Binding-site contacts:
Ligand atom C17 contacts residue THR156 of chain 1.A at 3.8 Å.
Ligand atom O3 contacts residue LEU150 of chain 1.A at 3.8 Å.
Ligand atom C7 contacts residue LEU143 of chain 1.A at 3.7 Å (hydrophobic).
Ligand atom O contacts residue TYR73 of chain 1.A at 3.2 Å.
Ligand atom C30 contacts residue THR156 of chain 1.A at 3.7 Å.
Ligand atom C8 contacts residue ILE98 of chain 1.A at 3.8 Å (hydrophobic).
Ligand atom O4 contacts residue ASP153 of chain 1.A at 2.6 Å (salt-bridge).
Ligand atom O2 contacts residue SER76 of chain 1.A at 3.6 Å.
Ligand atom O5 contacts residue ASP153 of chain 1.A at 3.7 Å.
Ligand atom C24 contacts residue SER76 of chain 1.A at 3.8 Å.
Ligand atom C21 contacts residue SER76 of chain 1.A at 3.7 Å.
Ligand atom O6 contacts residue ASP153 of chain 1.A at 2.8 Å (salt-bridge).
Ligand atom O contacts residue TRP133 of chain 1.A at 3.7 Å.
Ligand atom N2 contacts residue LEU150 of chain 1.A at 3.8 Å.
Ligand atom C20 contacts residue ASP80 of chain 1.A at 3.4 Å.
Ligand atom C2 contacts residue LEU150 of chain 1.A at 3.8 Å (hydrophobic).
Ligand atom O5 contacts residue THR156 of chain 1.A at 3.9 Å.
Ligand atom C6 contacts residue VAL118 of chain 1.A at 3.8 Å (hydrophobic).
Ligand atom C21 contacts residue ASP80 of chain 1.A at 3.3 Å.
Ligand atom C9 contacts residue LEU143 of chain 1.A at 3.9 Å (hydrophobic).
Ligand atom C9 contacts residue PHE120 of chain 1.A at 3.4 Å (hydrophobic).
Ligand atom C12 contacts residue TYR73 of chain 1.A at 3.8 Å (hydrophobic).
Ligand atom C13 contacts residue VAL160 of chain 1.A at 3.9 Å (hydrophobic).
Ligand atom O2 contacts residue ASP80 of chain 1.A at 3.2 Å (salt-bridge).
Ligand atom C9 contacts residue TRP142 of chain 1.A at 3.6 Å (hydrophobic).
Ligand atom C22 contacts residue ASP80 of chain 1.A at 3.5 Å.
Ligand atom C30 contacts residue ASP153 of chain 1.A at 3.1 Å.
Ligand atom C14 contacts residue TYR73 of chain 1.A at 3.6 Å (hydrophobic).
Ligand atom C10 contacts residue THR156 of chain 1.A at 3.4 Å.
Ligand atom O2 contacts residue ARG79 of chain 1.A at 3.8 Å.
Ligand atom C8 contacts residue PHE120 of chain 1.A at 3.4 Å (hydrophobic).
Ligand atom O1 contacts residue TYR73 of chain 1.A at 3.8 Å.
Ligand atom O4 contacts residue THR156 of chain 1.A at 3.8 Å.
Ligand atom N1 contacts residue THR156 of chain 1.A at 3.1 Å (h-bond).
Ligand atom C1 contacts residue PHE77 of chain 1.A at 3.9 Å (hydrophobic).
Ligand atom C29 contacts residue ASP153 of chain 1.A at 3.7 Å.
Ligand atom O3 contacts residue ASP80 of chain 1.A at 2.7 Å (salt-bridge).
Ligand atom C15 contacts residue TYR73 of chain 1.A at 3.5 Å (hydrophobic).
Ligand atom O4 contacts residue GLY155 of chain 1.A at 3.5 Å.
Ligand atom C16 contacts residue TYR73 of chain 1.A at 3.7 Å (hydrophobic).

This protein binds this small molecule.
Small molecule (SMILES): CCCCCCCCCNC(=O)CCC[C@@H](O)[C@@H](O)[C@H](CO[C@H]1O[C@H](CO)[C@H](O)[C@H](O)[C@H]1O)NC(=O)CCCCCCC

Sequence of chain 1.A:
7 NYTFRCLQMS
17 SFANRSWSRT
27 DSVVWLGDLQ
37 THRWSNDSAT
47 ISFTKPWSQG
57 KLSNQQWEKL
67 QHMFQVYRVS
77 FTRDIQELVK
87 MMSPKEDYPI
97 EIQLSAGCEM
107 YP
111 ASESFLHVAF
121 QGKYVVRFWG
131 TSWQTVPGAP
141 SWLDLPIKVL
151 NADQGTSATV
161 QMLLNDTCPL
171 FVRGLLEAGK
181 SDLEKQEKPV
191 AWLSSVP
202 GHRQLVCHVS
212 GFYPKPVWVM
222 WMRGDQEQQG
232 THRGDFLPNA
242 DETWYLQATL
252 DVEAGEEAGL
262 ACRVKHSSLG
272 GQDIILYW